Sequence of chain 1.E:
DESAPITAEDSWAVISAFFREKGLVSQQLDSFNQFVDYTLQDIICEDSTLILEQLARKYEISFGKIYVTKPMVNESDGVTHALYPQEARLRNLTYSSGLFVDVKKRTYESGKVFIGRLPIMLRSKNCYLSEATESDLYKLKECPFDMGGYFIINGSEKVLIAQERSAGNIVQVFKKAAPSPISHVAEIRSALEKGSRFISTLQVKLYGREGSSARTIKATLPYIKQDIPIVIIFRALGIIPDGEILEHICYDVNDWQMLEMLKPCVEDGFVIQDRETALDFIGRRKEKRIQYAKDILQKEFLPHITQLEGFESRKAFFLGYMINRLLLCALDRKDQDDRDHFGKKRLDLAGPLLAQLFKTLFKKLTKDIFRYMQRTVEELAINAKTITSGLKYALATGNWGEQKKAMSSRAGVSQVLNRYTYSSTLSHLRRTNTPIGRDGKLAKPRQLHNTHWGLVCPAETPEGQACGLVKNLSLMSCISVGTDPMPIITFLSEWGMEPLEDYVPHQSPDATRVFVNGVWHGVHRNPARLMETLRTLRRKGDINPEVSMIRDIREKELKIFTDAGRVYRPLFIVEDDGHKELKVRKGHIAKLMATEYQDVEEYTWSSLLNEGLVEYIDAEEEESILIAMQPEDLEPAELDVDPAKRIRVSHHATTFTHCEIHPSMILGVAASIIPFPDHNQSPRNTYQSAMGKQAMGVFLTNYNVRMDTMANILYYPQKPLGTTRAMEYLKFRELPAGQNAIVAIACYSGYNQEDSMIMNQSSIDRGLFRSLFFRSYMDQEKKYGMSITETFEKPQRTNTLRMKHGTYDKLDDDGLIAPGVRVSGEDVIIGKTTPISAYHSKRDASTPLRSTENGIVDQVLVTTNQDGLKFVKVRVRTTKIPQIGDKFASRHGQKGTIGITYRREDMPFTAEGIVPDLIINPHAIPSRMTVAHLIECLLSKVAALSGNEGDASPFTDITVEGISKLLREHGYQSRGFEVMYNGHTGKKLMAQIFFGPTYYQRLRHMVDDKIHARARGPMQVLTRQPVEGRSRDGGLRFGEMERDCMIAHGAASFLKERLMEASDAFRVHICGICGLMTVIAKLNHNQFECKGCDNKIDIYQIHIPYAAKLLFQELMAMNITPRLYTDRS

Sequence of chain 1.D:
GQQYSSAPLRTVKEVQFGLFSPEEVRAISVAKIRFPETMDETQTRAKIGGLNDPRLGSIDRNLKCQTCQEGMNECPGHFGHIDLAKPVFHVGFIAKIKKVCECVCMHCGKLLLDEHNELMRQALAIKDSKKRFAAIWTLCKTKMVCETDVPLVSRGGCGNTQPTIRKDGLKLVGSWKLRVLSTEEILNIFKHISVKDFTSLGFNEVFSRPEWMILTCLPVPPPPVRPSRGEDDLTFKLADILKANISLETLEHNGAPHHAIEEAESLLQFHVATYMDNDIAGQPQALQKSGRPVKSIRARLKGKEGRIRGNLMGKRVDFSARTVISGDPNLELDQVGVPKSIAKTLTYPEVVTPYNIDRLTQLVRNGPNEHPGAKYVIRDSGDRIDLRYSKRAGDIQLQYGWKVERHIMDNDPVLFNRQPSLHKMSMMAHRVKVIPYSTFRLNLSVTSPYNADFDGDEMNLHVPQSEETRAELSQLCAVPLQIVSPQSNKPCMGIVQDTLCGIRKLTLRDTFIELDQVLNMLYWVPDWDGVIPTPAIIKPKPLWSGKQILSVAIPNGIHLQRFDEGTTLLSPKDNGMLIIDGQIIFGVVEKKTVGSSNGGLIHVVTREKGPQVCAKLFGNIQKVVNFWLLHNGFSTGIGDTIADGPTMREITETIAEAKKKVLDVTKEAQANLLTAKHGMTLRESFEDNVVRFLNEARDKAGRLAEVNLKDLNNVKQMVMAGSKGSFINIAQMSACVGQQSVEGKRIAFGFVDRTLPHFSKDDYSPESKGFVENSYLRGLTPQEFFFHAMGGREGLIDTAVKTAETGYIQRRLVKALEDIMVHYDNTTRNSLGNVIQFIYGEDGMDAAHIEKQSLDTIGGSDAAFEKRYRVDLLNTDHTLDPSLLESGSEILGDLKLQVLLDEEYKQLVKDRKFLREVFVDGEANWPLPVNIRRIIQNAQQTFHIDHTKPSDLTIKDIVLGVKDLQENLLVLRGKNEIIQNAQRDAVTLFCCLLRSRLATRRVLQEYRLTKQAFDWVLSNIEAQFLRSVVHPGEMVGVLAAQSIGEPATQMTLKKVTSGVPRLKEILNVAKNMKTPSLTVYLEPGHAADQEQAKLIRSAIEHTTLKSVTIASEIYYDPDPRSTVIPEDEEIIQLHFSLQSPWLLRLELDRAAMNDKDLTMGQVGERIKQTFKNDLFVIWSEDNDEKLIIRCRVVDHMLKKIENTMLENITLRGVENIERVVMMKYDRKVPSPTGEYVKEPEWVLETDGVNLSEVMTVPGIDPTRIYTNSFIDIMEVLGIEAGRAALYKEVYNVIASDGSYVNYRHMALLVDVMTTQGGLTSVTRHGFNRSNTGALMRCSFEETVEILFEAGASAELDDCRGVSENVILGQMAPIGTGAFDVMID

A protein and the small-molecule ligand that binds it are described below.
Small molecule (SMILES): Nc1ccn([C@@H]2O[C@H](CO[P](=O)(O)O[C@H]3[C@@H](O)[C@H](n4ccc(=O)[nH]c4=O)O[C@@H]3CO[P](=O)(O)O[C@H]3[C@@H](O)[C@H](n4cnc5c(N)ncnc54)O[C@@H]3COP(=O)(O)O)[C@@H](O[P](=O)(O)OC[C@H]3O[C@@H](n4cnc5c(=O)nc(N)[nH]c54)[C@H](O)[C@@H]3O[P](=O)(O)OC[C@H]3O[C@@H](n4cnc5c(N)ncnc54)[C@H](O)[C@@H]3O[P](=O)(O)OC[C@H]3O[C@@H](n4cnc5c(=O)nc(N)[nH]c54)[C@H](O)[C@@H]3O[P](=O)(O)OC[C@H]3O[C@@H](n4cnc5c(N)ncnc54)[C@H](O)[C@@H]3O[P](=O)(O)OC[C@H]3O[C@@H](n4cnc5c(=O)nc(N)[nH]c54)[C@H](O)[C@@H]3O[P](=O)(O)OC[C@H]3O[C@@H](n4cnc5c(=O)nc(N)[nH]c54)[C@H](O)[C@@H]3O)[C@H]2O)c(=O)n1

Binding-site contacts:
Ligand atom C5' contacts residue LYS987 of chain 1.E at 3.2 Å.
Ligand atom OP1 contacts residue ARG504 of chain 1.E at 3.9 Å.
Ligand atom O2' contacts residue LYS979 of chain 1.E at 3.9 Å.
Ligand atom C5' contacts residue MG1 of chain 1.Q at 3.7 Å.
Ligand atom C5' contacts residue GLN776 of chain 1.E at 3.4 Å.
Ligand atom OP1 contacts residue LYS979 of chain 1.E at 3.8 Å.
Ligand atom C2' contacts residue ARG446 of chain 1.D at 3.7 Å.
Ligand atom O2' contacts residue HIS1097 of chain 1.E at 3.8 Å.
Ligand atom O2' contacts residue ASP485 of chain 1.D at 2.1 Å (salt-bridge).
Ligand atom O2' contacts residue GLN776 of chain 1.E at 3.4 Å (h-bond).
Ligand atom OP1 contacts residue GLN481 of chain 1.E at 3.8 Å.
Ligand atom C4' contacts residue MG1 of chain 1.Q at 3.1 Å.
Ligand atom OP2 contacts residue GLN1112 of chain 1.E at 2.7 Å (h-bond).
Ligand atom O3' contacts residue MG1 of chain 1.Q at 2.0 Å.
Ligand atom OP2 contacts residue LYS987 of chain 1.E at 3.6 Å.
Ligand atom O4' contacts residue HIS1097 of chain 1.E at 3.7 Å.
Ligand atom O3' contacts residue ASP483 of chain 1.D at 3.8 Å.
Ligand atom O3' contacts residue LYS979 of chain 1.E at 3.3 Å (salt-bridge).
Ligand atom C4' contacts residue HIS1097 of chain 1.E at 3.4 Å.
Ligand atom C3' contacts residue MG1 of chain 1.Q at 3.0 Å.
Ligand atom C5' contacts residue ASP483 of chain 1.D at 3.8 Å.
Ligand atom O3' contacts residue GLN481 of chain 1.E at 3.1 Å (h-bond).
Ligand atom N2 contacts residue GLN447 of chain 1.D at 3.2 Å (h-bond).
Ligand atom P contacts residue LYS987 of chain 1.E at 3.1 Å.
Ligand atom C2' contacts residue ASP485 of chain 1.D at 3.5 Å.
Ligand atom C4' contacts residue ASP483 of chain 1.D at 3.8 Å.
Ligand atom OP3 contacts residue GLN1112 of chain 1.E at 2.6 Å (h-bond).
Ligand atom O3' contacts residue GLN776 of chain 1.E at 3.5 Å (h-bond).
Ligand atom C5' contacts residue HIS1097 of chain 1.E at 3.5 Å.
Ligand atom OP2 contacts residue ARG504 of chain 1.E at 3.5 Å (salt-bridge).
Ligand atom OP2 contacts residue ARG1124 of chain 1.E at 3.9 Å.
Ligand atom C5' contacts residue GLY478 of chain 1.E at 3.7 Å.
Ligand atom OP1 contacts residue GLN776 of chain 1.E at 3.5 Å (h-bond).
Ligand atom OP1 contacts residue LYS987 of chain 1.E at 2.3 Å (salt-bridge).
Ligand atom C2' contacts residue MG1 of chain 1.Q at 3.8 Å.
Ligand atom O2' contacts residue MG1 of chain 1.Q at 3.4 Å.
Ligand atom O5' contacts residue LYS987 of chain 1.E at 3.6 Å (salt-bridge).
Ligand atom O2' contacts residue ARG446 of chain 1.D at 2.8 Å (salt-bridge).
Ligand atom P contacts residue GLN1112 of chain 1.E at 3.1 Å.
Ligand atom O2' contacts residue GLN481 of chain 1.E at 3.6 Å.